Binding-site contacts:
Ligand atom P1 contacts residue GLU107 of chain 1.H at 3.5 Å.
Ligand atom OC2 contacts residue ARG423 of chain 1.F at 3.4 Å (salt-bridge).
Ligand atom CA contacts residue GLU107 of chain 1.H at 3.5 Å.
Ligand atom OC2 contacts residue PRO387 of chain 1.F at 3.8 Å.
Ligand atom OC1 contacts residue ARG423 of chain 1.F at 3.2 Å (salt-bridge).
Ligand atom CA contacts residue PRO387 of chain 1.F at 3.4 Å (hydrophobic).
Ligand atom C2 contacts residue ARG423 of chain 1.F at 3.9 Å.
Ligand atom C5 contacts residue TYR108 of chain 1.H at 3.9 Å (hydrophobic).
Ligand atom C6 contacts residue TYR163 of chain 1.F at 3.9 Å (hydrophobic).
Ligand atom O3 contacts residue LYS165 of chain 1.F at 4.2 Å.
Ligand atom O1 contacts residue TYR111 of chain 1.H at 2.8 Å (h-bond).
Ligand atom O3 contacts residue TYR163 of chain 1.F at 3.1 Å (h-bond).
Ligand atom OC2 contacts residue SER403 of chain 1.F at 3.6 Å (h-bond).
Ligand atom C6 contacts residue SER388 of chain 1.F at 4.2 Å.
Ligand atom C5 contacts residue LYS261 of chain 1.F at 3.6 Å.
Ligand atom N1 contacts residue ARG423 of chain 1.F at 3.4 Å (salt-bridge).
Ligand atom C2 contacts residue SER388 of chain 1.F at 4.1 Å.
Ligand atom N1 contacts residue TYR163 of chain 1.F at 3.9 Å.
Ligand atom O2 contacts residue MET402 of chain 1.F at 3.3 Å (h-bond).
Ligand atom C3 contacts residue TYR163 of chain 1.F at 3.6 Å (hydrophobic).
Ligand atom C6 contacts residue LYS261 of chain 1.F at 3.3 Å.
Ligand atom C4 contacts residue TYR163 of chain 1.F at 3.3 Å (hydrophobic).
Ligand atom C6 contacts residue PLP1 of chain 1.W at 3.8 Å.
Ligand atom O2 contacts residue GLU107 of chain 1.H at 3.5 Å (salt-bridge).
Ligand atom C contacts residue SER403 of chain 1.F at 3.7 Å.
Ligand atom C5 contacts residue TYR163 of chain 1.F at 3.4 Å (hydrophobic).
Ligand atom O3 contacts residue TYR111 of chain 1.H at 4.0 Å.
Ligand atom C contacts residue ARG423 of chain 1.F at 3.2 Å.
Ligand atom P1 contacts residue TYR111 of chain 1.H at 4.0 Å.
Ligand atom O1 contacts residue GLU107 of chain 1.H at 3.1 Å (salt-bridge).
Ligand atom P1 contacts residue TYR163 of chain 1.F at 4.2 Å.
Ligand atom C2 contacts residue TYR163 of chain 1.F at 4.1 Å (hydrophobic).
Ligand atom N1 contacts residue SER388 of chain 1.F at 4.1 Å.
Ligand atom OC2 contacts residue ASP397 of chain 1.F at 3.4 Å (salt-bridge).
Ligand atom C5 contacts residue PLP1 of chain 1.W at 3.9 Å.
Ligand atom O2 contacts residue SER403 of chain 1.F at 3.1 Å.
Ligand atom C4 contacts residue TYR108 of chain 1.H at 3.9 Å (hydrophobic).
Ligand atom C3 contacts residue PRO387 of chain 1.F at 3.7 Å (hydrophobic).
Ligand atom OC1 contacts residue SER403 of chain 1.F at 3.2 Å (h-bond).
Ligand atom C2 contacts residue PRO387 of chain 1.F at 4.1 Å (hydrophobic).

Sequence of chain 1.F:
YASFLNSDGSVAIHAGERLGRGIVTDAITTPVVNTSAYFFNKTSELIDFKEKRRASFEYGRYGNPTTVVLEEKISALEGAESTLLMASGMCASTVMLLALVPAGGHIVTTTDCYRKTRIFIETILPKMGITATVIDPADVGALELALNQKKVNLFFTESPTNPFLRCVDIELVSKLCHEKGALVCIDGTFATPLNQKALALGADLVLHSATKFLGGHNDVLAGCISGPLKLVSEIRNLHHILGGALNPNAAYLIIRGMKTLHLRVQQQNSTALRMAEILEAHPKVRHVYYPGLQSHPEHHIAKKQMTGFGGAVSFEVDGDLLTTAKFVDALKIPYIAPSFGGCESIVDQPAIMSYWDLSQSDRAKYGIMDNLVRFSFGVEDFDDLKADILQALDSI

Sequence of chain 1.H:
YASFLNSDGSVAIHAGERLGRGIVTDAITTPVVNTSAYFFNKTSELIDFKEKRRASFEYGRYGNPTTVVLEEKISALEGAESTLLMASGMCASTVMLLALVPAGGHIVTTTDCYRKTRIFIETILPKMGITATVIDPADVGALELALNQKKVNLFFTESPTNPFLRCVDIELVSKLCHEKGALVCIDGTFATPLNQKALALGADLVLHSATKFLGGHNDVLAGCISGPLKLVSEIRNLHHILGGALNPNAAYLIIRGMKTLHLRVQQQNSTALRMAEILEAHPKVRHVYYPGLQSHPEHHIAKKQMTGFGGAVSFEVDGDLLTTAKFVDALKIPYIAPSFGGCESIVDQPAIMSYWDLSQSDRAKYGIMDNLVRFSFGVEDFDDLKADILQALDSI

This small molecule binds to this protein.
Small molecule (SMILES): O=C(O)c1ncccc1CP(=O)(O)O